Sequence of chain 1.B:
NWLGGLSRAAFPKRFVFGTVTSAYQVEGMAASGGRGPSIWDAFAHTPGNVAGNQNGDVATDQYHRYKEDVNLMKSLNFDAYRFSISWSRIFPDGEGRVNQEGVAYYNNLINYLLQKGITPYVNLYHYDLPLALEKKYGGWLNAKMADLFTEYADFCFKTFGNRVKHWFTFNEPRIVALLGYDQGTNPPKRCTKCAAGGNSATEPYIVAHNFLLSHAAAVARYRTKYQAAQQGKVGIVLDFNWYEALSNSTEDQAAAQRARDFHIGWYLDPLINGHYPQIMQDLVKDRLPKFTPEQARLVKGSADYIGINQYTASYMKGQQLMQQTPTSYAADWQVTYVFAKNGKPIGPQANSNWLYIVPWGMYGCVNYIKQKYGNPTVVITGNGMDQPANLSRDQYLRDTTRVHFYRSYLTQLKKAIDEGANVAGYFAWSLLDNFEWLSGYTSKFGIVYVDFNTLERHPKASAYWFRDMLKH

Binding-site contacts:
Ligand atom C6 contacts residue LEU188 of chain 1.B at 3.8 Å (hydrophobic).
Ligand atom O3 contacts residue TRP438 of chain 1.B at 3.6 Å.
Ligand atom C3 contacts residue TRP438 of chain 1.B at 3.7 Å (hydrophobic).
Ligand atom O4 contacts residue GLU181 of chain 1.B at 2.9 Å (salt-bridge).
Ligand atom O3 contacts residue ASN250 of chain 1.B at 2.9 Å (h-bond).
Ligand atom O2 contacts residue ASN250 of chain 1.B at 3.6 Å.
Ligand atom O4 contacts residue GLN34 of chain 1.B at 3.1 Å (h-bond).
Ligand atom C4 contacts residue GLU445 of chain 1.B at 3.7 Å.
Ligand atom O3 contacts residue TRP446 of chain 1.B at 3.1 Å (h-bond).
Ligand atom O3 contacts residue GLU445 of chain 1.B at 3.8 Å.
Ligand atom O2 contacts residue ASN180 of chain 1.B at 3.6 Å (h-bond).
Ligand atom O4 contacts residue TRP363 of chain 1.B at 3.7 Å.
Ligand atom C5 contacts residue TRP438 of chain 1.B at 3.7 Å (hydrophobic).
Ligand atom C2 contacts residue GLU181 of chain 1.B at 2.9 Å.
Ligand atom O6 contacts residue TRP363 of chain 1.B at 3.5 Å.
Ligand atom C6 contacts residue PHE454 of chain 1.B at 3.4 Å (hydrophobic).
Ligand atom C6 contacts residue GLU445 of chain 1.B at 3.2 Å.
Ligand atom C1 contacts residue TYR320 of chain 1.B at 3.7 Å (hydrophobic).
Ligand atom O2 contacts residue ASN318 of chain 1.B at 3.2 Å (h-bond).
Ligand atom O4 contacts residue TRP438 of chain 1.B at 3.2 Å.
Ligand atom O3 contacts residue HIS135 of chain 1.B at 3.0 Å (h-bond).
Ligand atom O6 contacts residue GLU445 of chain 1.B at 2.5 Å (salt-bridge).
Ligand atom O4 contacts residue TRP446 of chain 1.B at 3.6 Å.
Ligand atom O6 contacts residue TYR320 of chain 1.B at 3.8 Å.
Ligand atom C5 contacts residue GLU181 of chain 1.B at 3.7 Å.
Ligand atom O3 contacts residue GLN34 of chain 1.B at 2.9 Å (h-bond).
Ligand atom O5 contacts residue TRP363 of chain 1.B at 3.8 Å.
Ligand atom O3 contacts residue LEU187 of chain 1.B at 3.6 Å.
Ligand atom C6 contacts residue TYR320 of chain 1.B at 3.4 Å (hydrophobic).
Ligand atom O5 contacts residue TYR320 of chain 1.B at 2.9 Å (h-bond).
Ligand atom C4 contacts residue GLU181 of chain 1.B at 3.8 Å.
Ligand atom C1 contacts residue TYR346 of chain 1.B at 3.8 Å (hydrophobic).
Ligand atom C6 contacts residue GLU181 of chain 1.B at 3.4 Å.
Ligand atom C1 contacts residue GLU181 of chain 1.B at 3.3 Å.
Ligand atom O2 contacts residue GLU181 of chain 1.B at 2.7 Å (salt-bridge).
Ligand atom C5 contacts residue TYR320 of chain 1.B at 3.6 Å (hydrophobic).
Ligand atom O4 contacts residue GLU445 of chain 1.B at 2.5 Å (salt-bridge).
Ligand atom O3 contacts residue GLN192 of chain 1.B at 3.9 Å.
Ligand atom O6 contacts residue ASN250 of chain 1.B at 3.1 Å (h-bond).
Ligand atom C3 contacts residue TYR346 of chain 1.B at 3.8 Å (hydrophobic).

The protein below binds the small molecule below.
Small molecule (SMILES): OC[C@H]1O[C@@H](O[C@H]2[C@H](O)[C@@H](O)[C@H](O[C@H]3[C@H](O)[C@@H](O)[C@H](O[C@H]4[C@H](O)[C@@H](O)[C@H](O)O[C@@H]4CO)O[C@@H]3CO)O[C@@H]2CO)[C@H](O)[C@@H](O)[C@@H]1O